Binding-site contacts:
Ligand atom C1 contacts residue ASN590 of chain 1.B at 1.4 Å.
Ligand atom C2 contacts residue ASN590 of chain 1.B at 2.5 Å.
Ligand atom C4 contacts residue ASN590 of chain 1.B at 4.2 Å.
Ligand atom C5 contacts residue ASN590 of chain 1.B at 3.7 Å.
Ligand atom O7 contacts residue ASN590 of chain 1.B at 4.3 Å.
Ligand atom C3 contacts residue ASN590 of chain 1.B at 3.8 Å.
Ligand atom N2 contacts residue ASN590 of chain 1.B at 2.9 Å (h-bond).
Ligand atom O5 contacts residue ASN590 of chain 1.B at 2.4 Å (h-bond).
Ligand atom C7 contacts residue ASN590 of chain 1.B at 3.8 Å.

A protein and the small-molecule ligand that binds it are described below.
Small molecule (SMILES): CC(=O)N[C@@H]1[C@@H](O)[C@H](O)[C@@H](CO)O[C@H]1O

Sequence of chain 1.B:
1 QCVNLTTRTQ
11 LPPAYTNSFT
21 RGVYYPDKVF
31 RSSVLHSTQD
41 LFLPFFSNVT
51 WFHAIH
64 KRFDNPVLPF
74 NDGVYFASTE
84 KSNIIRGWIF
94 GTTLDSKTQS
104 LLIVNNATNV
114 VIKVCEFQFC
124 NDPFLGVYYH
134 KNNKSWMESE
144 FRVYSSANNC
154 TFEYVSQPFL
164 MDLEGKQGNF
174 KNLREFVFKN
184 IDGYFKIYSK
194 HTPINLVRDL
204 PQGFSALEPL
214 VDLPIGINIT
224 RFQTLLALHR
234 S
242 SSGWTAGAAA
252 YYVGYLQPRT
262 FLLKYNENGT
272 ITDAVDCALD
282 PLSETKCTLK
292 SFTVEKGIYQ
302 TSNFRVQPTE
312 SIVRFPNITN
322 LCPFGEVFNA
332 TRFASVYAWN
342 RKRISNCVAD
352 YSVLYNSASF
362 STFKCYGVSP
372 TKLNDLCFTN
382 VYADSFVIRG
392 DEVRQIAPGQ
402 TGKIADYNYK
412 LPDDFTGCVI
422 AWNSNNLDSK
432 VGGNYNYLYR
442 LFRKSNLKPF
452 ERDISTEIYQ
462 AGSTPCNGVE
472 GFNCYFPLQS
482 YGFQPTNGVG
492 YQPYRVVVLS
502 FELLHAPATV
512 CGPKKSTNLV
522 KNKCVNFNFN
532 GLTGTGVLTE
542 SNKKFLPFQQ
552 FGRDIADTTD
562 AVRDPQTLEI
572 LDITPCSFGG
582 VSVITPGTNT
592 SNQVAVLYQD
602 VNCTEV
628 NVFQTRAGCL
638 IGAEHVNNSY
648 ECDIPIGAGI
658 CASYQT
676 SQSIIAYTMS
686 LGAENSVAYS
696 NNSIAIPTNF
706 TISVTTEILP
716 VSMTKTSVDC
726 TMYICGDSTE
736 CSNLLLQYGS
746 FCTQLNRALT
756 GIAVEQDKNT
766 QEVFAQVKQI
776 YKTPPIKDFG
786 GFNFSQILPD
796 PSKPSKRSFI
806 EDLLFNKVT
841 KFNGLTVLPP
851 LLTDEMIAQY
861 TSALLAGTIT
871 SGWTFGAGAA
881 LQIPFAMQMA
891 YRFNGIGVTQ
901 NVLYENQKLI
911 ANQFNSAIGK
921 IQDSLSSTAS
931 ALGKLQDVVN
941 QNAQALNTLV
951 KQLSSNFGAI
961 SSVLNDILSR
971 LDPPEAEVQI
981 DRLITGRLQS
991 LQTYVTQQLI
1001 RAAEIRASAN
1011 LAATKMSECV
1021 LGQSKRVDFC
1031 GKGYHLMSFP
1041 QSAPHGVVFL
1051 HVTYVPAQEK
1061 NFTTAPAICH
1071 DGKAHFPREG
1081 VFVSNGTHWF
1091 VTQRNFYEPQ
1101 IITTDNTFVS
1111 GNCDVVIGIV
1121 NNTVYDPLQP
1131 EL